A protein and the small-molecule ligand that binds it are described below.
Small molecule (SMILES): COc1ccc(-c2ocnc2C(=O)NCCCn2cncn2)cc1Cl

Binding-site contacts:
Ligand atom C10 contacts residue LEU174 of chain 1.B at 3.7 Å (hydrophobic).
Ligand atom N16 contacts residue TYR120 of chain 1.B at 3.4 Å.
Ligand atom C19 contacts residue THR124 of chain 1.B at 3.8 Å.
Ligand atom O7 contacts residue VAL96 of chain 1.B at 3.7 Å.
Ligand atom C18 contacts residue VAL121 of chain 1.B at 3.2 Å (hydrophobic).
Ligand atom O13 contacts residue LYS71 of chain 1.B at 3.6 Å.
Ligand atom O7 contacts residue ALA69 of chain 1.B at 3.4 Å.
Ligand atom C11 contacts residue ALA69 of chain 1.B at 3.6 Å (hydrophobic).
Ligand atom C20 contacts residue PRO122 of chain 1.B at 3.3 Å (hydrophobic).
Ligand atom N9 contacts residue VAL121 of chain 1.B at 3.2 Å (h-bond).
Ligand atom CL1 contacts residue LYS71 of chain 1.B at 3.6 Å.
Ligand atom C14 contacts residue LYS71 of chain 1.B at 3.9 Å.
Ligand atom CL1 contacts residue ASP186 of chain 1.B at 3.5 Å.
Ligand atom C19 contacts residue PRO122 of chain 1.B at 3.8 Å (hydrophobic).
Ligand atom N16 contacts residue LEU174 of chain 1.B at 3.9 Å.
Ligand atom N9 contacts residue ALA69 of chain 1.B at 3.7 Å.
Ligand atom C8 contacts residue ASP119 of chain 1.B at 3.1 Å.
Ligand atom N9 contacts residue TYR120 of chain 1.B at 3.8 Å.
Ligand atom N16 contacts residue VAL121 of chain 1.B at 2.8 Å (h-bond).
Ligand atom N24 contacts residue ILE48 of chain 1.B at 3.7 Å.
Ligand atom N21 contacts residue ARG127 of chain 1.B at 3.8 Å.
Ligand atom C15 contacts residue LEU174 of chain 1.B at 3.7 Å (hydrophobic).
Ligand atom N9 contacts residue LEU174 of chain 1.B at 3.8 Å.
Ligand atom C10 contacts residue ALA69 of chain 1.B at 3.7 Å (hydrophobic).
Ligand atom C8 contacts residue ALA69 of chain 1.B at 3.5 Å (hydrophobic).
Ligand atom O13 contacts residue ASP186 of chain 1.B at 3.5 Å.
Ligand atom CL1 contacts residue LEU118 of chain 1.B at 3.7 Å.
Ligand atom C14 contacts residue ASP186 of chain 1.B at 3.6 Å.
Ligand atom C14 contacts residue PHE53 of chain 1.B at 3.6 Å (hydrophobic).
Ligand atom C8 contacts residue VAL121 of chain 1.B at 3.6 Å (hydrophobic).
Ligand atom C20 contacts residue ARG127 of chain 1.B at 3.6 Å.
Ligand atom C6 contacts residue LEU118 of chain 1.B at 3.4 Å (hydrophobic).
Ligand atom C19 contacts residue VAL121 of chain 1.B at 3.5 Å (hydrophobic).
Ligand atom C8 contacts residue LEU174 of chain 1.B at 3.6 Å (hydrophobic).
Ligand atom N22 contacts residue ARG127 of chain 1.B at 3.8 Å.
Ligand atom O7 contacts residue LEU174 of chain 1.B at 3.6 Å.
Ligand atom C18 contacts residue TYR120 of chain 1.B at 3.6 Å (hydrophobic).
Ligand atom O17 contacts residue ILE48 of chain 1.B at 3.7 Å.
Ligand atom C8 contacts residue TYR120 of chain 1.B at 3.8 Å (hydrophobic).
Ligand atom C23 contacts residue ILE48 of chain 1.B at 3.8 Å (hydrophobic).

Sequence of chain 1.B:
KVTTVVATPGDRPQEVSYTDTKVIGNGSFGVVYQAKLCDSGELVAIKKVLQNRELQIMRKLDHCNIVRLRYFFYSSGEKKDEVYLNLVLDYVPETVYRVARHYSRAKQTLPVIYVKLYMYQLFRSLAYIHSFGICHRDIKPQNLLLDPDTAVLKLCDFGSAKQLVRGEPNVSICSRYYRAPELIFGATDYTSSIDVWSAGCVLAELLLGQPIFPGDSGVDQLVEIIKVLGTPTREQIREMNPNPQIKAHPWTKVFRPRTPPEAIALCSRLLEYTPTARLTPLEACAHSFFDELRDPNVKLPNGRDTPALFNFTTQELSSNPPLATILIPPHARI